This small molecule binds to this protein.
Small molecule (SMILES): CC(=O)N[C@H]1[C@H](O[C@H]2[C@H](O)[C@@H](NC(C)=O)CO[C@@H]2CO)O[C@H](CO)[C@@H](O)[C@@H]1O

Binding-site contacts:
Ligand atom C7 contacts residue ASN798 of chain 1.B at 3.9 Å.
Ligand atom O5 contacts residue SER800 of chain 1.B at 4.5 Å.
Ligand atom C4 contacts residue ASN798 of chain 1.B at 4.3 Å.
Ligand atom O6 contacts residue ASN798 of chain 1.B at 4.3 Å.
Ligand atom C1 contacts residue ASN798 of chain 1.B at 1.4 Å.
Ligand atom C5 contacts residue ASN798 of chain 1.B at 3.7 Å.
Ligand atom O7 contacts residue GLN801 of chain 1.B at 3.8 Å.
Ligand atom C2 contacts residue ASN798 of chain 1.B at 2.5 Å.
Ligand atom O5 contacts residue ASN798 of chain 1.B at 2.4 Å (h-bond).
Ligand atom C3 contacts residue ASN798 of chain 1.B at 3.8 Å.
Ligand atom N2 contacts residue ASN798 of chain 1.B at 2.8 Å (h-bond).

Sequence of chain 1.B:
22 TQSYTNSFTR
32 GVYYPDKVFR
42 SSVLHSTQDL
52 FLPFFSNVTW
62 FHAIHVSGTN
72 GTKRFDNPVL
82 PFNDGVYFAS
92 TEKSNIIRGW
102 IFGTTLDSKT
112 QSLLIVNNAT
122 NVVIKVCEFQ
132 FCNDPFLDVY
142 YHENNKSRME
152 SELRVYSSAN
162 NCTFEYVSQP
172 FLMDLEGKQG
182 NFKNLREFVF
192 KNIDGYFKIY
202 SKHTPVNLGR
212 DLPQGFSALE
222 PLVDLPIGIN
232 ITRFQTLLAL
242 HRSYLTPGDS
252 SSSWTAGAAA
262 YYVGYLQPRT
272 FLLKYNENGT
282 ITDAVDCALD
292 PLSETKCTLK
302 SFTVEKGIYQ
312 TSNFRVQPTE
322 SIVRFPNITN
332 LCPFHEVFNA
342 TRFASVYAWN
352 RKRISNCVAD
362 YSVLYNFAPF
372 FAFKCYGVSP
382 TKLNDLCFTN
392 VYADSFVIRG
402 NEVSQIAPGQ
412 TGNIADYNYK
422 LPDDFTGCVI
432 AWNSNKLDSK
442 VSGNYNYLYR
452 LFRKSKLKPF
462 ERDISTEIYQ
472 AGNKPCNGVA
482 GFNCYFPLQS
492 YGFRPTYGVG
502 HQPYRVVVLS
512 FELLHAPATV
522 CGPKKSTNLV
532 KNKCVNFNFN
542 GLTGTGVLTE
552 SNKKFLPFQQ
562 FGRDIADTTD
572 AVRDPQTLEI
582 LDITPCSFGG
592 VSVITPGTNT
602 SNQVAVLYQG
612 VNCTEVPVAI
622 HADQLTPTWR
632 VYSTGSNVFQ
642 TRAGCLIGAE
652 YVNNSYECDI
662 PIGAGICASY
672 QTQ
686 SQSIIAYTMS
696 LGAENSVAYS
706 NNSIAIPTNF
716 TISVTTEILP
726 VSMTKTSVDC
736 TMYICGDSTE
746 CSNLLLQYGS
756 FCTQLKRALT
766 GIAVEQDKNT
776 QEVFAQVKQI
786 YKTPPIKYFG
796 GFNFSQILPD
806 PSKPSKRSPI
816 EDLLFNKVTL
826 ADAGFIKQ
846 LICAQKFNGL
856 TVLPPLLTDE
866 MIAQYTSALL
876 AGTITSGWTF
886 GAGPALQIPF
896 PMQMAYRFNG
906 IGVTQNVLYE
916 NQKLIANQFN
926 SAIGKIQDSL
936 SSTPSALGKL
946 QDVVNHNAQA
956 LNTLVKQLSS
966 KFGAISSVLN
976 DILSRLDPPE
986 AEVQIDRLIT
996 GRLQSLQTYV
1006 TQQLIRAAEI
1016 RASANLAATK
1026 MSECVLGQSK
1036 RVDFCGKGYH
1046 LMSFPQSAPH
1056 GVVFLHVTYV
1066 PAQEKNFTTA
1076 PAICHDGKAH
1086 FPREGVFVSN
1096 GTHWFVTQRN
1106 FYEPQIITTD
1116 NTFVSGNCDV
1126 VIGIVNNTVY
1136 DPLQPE